This small molecule binds to this protein.
Small molecule (SMILES): CC(=O)N[C@H]1[C@H](O[C@H]2[C@H](O)[C@@H](NC(C)=O)CO[C@@H]2CO)O[C@H](CO)[C@@H](O)[C@@H]1O

Binding-site contacts:
Ligand atom C6 contacts residue GLN804 of chain 1.B at 4.0 Å.
Ligand atom O7 contacts residue ASN801 of chain 1.B at 4.2 Å.
Ligand atom C5 contacts residue SER803 of chain 1.B at 4.5 Å.
Ligand atom C4 contacts residue ASN801 of chain 1.B at 4.2 Å.
Ligand atom O5 contacts residue ASN801 of chain 1.B at 2.4 Å (h-bond).
Ligand atom O5 contacts residue SER803 of chain 1.B at 4.3 Å.
Ligand atom C7 contacts residue ASN801 of chain 1.B at 3.8 Å.
Ligand atom N2 contacts residue SER803 of chain 1.B at 4.5 Å.
Ligand atom C2 contacts residue ASN801 of chain 1.B at 2.5 Å.
Ligand atom C5 contacts residue ASN801 of chain 1.B at 3.7 Å.
Ligand atom N2 contacts residue ASN801 of chain 1.B at 3.0 Å (h-bond).
Ligand atom C1 contacts residue SER803 of chain 1.B at 3.7 Å.
Ligand atom C1 contacts residue ASN801 of chain 1.B at 1.4 Å.
Ligand atom C3 contacts residue ASN801 of chain 1.B at 3.8 Å.

Sequence of chain 1.B:
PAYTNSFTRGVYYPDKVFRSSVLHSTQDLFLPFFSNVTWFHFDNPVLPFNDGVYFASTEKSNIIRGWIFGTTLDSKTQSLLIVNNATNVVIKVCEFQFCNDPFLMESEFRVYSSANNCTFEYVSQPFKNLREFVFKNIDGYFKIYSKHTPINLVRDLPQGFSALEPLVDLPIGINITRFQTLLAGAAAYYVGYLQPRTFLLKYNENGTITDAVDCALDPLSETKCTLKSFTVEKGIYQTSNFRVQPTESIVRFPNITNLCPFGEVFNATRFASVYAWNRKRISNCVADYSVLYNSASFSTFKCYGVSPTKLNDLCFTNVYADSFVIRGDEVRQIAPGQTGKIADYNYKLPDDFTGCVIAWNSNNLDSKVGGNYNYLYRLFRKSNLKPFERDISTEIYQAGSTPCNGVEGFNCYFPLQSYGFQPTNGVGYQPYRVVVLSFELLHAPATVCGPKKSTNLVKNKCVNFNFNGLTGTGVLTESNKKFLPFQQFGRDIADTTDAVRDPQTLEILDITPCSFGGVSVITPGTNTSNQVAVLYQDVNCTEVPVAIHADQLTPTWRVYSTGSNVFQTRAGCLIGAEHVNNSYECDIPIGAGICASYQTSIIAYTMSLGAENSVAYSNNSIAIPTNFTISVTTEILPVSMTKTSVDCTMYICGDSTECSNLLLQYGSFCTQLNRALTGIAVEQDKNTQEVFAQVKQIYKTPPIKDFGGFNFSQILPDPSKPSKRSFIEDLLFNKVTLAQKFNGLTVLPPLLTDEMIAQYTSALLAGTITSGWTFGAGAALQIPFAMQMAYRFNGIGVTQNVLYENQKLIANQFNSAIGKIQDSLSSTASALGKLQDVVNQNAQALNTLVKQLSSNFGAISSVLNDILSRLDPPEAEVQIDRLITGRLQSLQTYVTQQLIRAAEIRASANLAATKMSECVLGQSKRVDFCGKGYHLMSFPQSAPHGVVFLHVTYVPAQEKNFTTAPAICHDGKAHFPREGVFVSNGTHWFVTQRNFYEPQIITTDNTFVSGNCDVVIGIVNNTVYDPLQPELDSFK